Sequence of chain 1.GA:
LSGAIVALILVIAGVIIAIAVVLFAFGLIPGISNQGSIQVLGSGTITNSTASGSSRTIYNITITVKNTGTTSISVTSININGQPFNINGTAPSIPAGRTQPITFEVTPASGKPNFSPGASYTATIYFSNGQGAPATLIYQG

Binding-site contacts:
Ligand atom O6 contacts residue GLU105 of chain 1.GA at 4.4 Å.
Ligand atom C4 contacts residue ASN60 of chain 1.GA at 4.2 Å.
Ligand atom N2 contacts residue ASN60 of chain 1.GA at 2.8 Å (h-bond).
Ligand atom C8 contacts residue ASN60 of chain 1.GA at 4.3 Å.
Ligand atom C1 contacts residue ASN60 of chain 1.GA at 1.4 Å.
Ligand atom O7 contacts residue NAG1 of chain 1.OI at 3.4 Å (h-bond).
Ligand atom O5 contacts residue ASN60 of chain 1.GA at 2.4 Å (h-bond).
Ligand atom C7 contacts residue ASN60 of chain 1.GA at 3.1 Å.
Ligand atom C3 contacts residue ASN60 of chain 1.GA at 3.8 Å.
Ligand atom C8 contacts residue THR47 of chain 1.GA at 3.6 Å.
Ligand atom O5 contacts residue THR103 of chain 1.GA at 4.5 Å.
Ligand atom O7 contacts residue ASN60 of chain 1.GA at 3.1 Å (h-bond).
Ligand atom C2 contacts residue ASN60 of chain 1.GA at 2.5 Å.
Ligand atom C5 contacts residue ASN60 of chain 1.GA at 3.6 Å.

The small molecule below binds the protein below.
Small molecule (SMILES): CC(=O)N[C@H]1[C@H](O[C@H]2[C@H](O)[C@@H](NC(C)=O)CO[C@@H]2CO)O[C@H](CO)[C@@H](O)[C@@H]1O